Sequence of chain 2.F:
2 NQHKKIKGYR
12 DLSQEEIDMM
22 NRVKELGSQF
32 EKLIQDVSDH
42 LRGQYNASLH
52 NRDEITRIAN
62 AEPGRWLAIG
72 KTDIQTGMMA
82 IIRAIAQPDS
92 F

A small-molecule ligand and the protein it binds are described below.
Small molecule (SMILES): Nc1nc2c(ncn2[C@@H]2O[C@@H]3COP(=O)(O)O[C@@H]4[C@H](O)[C@@H](COP(=O)(O)O[C@H]3[C@H]2O)O[C@H]4n2cnc3c(N)ncnc32)c(=O)[nH]1

Binding-site contacts:
Ligand atom C21 contacts residue ILE83 of chain 2.E at 3.4 Å (hydrophobic).
Ligand atom O25 contacts residue MET80 of chain 2.E at 3.0 Å.
Ligand atom C37 contacts residue TYR10 of chain 2.E at 2.7 Å (hydrophobic).
Ligand atom N01 contacts residue ARG11 of chain 2.F at 2.9 Å (salt-bridge).
Ligand atom N38 contacts residue TYR10 of chain 2.E at 2.7 Å.
Ligand atom N45 contacts residue ARG11 of chain 2.F at 3.2 Å (salt-bridge).
Ligand atom O15 contacts residue LYS25 of chain 2.F at 3.1 Å (salt-bridge).
Ligand atom C22 contacts residue TYR10 of chain 2.F at 3.3 Å (hydrophobic).
Ligand atom C04 contacts residue ALA87 of chain 2.F at 3.5 Å (hydrophobic).
Ligand atom O26 contacts residue TYR10 of chain 2.F at 2.2 Å (h-bond).
Ligand atom P14 contacts residue TYR10 of chain 2.E at 3.2 Å.
Ligand atom N39 contacts residue ARG11 of chain 2.E at 3.0 Å (salt-bridge).
Ligand atom O20 contacts residue MET80 of chain 2.F at 3.1 Å.
Ligand atom N06 contacts residue TYR10 of chain 2.E at 3.1 Å (h-bond).
Ligand atom N39 contacts residue TYR10 of chain 2.E at 3.6 Å.
Ligand atom O44 contacts residue LEU13 of chain 2.F at 3.4 Å.
Ligand atom C42 contacts residue TYR10 of chain 2.E at 3.5 Å (hydrophobic).
Ligand atom O13 contacts residue ILE83 of chain 2.F at 3.5 Å.
Ligand atom C43 contacts residue LEU13 of chain 2.F at 3.3 Å (hydrophobic).
Ligand atom O15 contacts residue TYR10 of chain 2.E at 2.4 Å (h-bond).
Ligand atom O13 contacts residue TYR10 of chain 2.E at 2.9 Å (h-bond).
Ligand atom O30 contacts residue PRO89 of chain 2.F at 3.3 Å.
Ligand atom O10 contacts residue ILE83 of chain 2.F at 3.3 Å.
Ligand atom O20 contacts residue ARG84 of chain 2.E at 3.2 Å.
Ligand atom O26 contacts residue LYS25 of chain 2.E at 2.6 Å (salt-bridge).
Ligand atom C36 contacts residue TYR10 of chain 2.E at 2.8 Å (hydrophobic).
Ligand atom C22 contacts residue ILE83 of chain 2.E at 3.3 Å (hydrophobic).
Ligand atom N35 contacts residue TYR10 of chain 2.E at 2.4 Å.
Ligand atom N45 contacts residue LEU13 of chain 2.F at 3.3 Å.
Ligand atom C34 contacts residue TYR10 of chain 2.F at 3.6 Å (hydrophobic).
Ligand atom N41 contacts residue ALA87 of chain 2.E at 3.4 Å.
Ligand atom C40 contacts residue ARG11 of chain 2.E at 3.5 Å.
Ligand atom C34 contacts residue TYR10 of chain 2.E at 3.0 Å (hydrophobic).
Ligand atom N01 contacts residue ALA87 of chain 2.F at 3.3 Å (h-bond).
Ligand atom C09 contacts residue ALA87 of chain 2.F at 3.6 Å (hydrophobic).
Ligand atom C12 contacts residue ILE83 of chain 2.F at 3.6 Å (hydrophobic).
Ligand atom C19 contacts residue MET80 of chain 2.F at 3.6 Å (hydrophobic).
Ligand atom N03 contacts residue ALA87 of chain 2.F at 3.2 Å.
Ligand atom P24 contacts residue TYR10 of chain 2.F at 3.5 Å.
Ligand atom C07 contacts residue TYR10 of chain 2.E at 2.7 Å (hydrophobic).

Sequence of chain 2.E:
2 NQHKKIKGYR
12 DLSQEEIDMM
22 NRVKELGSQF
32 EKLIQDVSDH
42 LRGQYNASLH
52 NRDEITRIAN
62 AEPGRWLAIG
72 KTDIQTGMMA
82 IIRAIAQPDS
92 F